Sequence of chain 6.C:
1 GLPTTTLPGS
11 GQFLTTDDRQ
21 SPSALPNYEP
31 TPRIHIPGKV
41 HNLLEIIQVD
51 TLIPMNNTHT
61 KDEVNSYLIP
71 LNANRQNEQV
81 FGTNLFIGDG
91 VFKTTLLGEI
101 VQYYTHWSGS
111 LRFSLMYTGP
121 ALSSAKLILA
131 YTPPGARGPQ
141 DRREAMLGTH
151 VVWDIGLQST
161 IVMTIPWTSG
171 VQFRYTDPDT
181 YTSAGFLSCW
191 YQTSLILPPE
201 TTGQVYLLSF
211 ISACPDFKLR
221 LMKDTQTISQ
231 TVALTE

Sequence of chain 6.A:
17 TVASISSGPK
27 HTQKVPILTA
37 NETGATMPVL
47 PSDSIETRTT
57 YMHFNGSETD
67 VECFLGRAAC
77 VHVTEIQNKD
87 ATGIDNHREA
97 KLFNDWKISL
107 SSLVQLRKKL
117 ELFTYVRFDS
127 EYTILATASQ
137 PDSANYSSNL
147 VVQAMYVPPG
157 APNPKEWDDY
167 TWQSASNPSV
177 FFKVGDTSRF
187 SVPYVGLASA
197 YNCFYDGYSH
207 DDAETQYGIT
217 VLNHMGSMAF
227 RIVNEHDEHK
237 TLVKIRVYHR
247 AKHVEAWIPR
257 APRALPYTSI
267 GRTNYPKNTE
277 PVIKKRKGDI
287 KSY

This protein binds this small molecule.
Small molecule (SMILES): Cc1cc(CCCCCCCOc2ccc(C3=N[C@@H](C)CO3)cc2)on1

Binding-site contacts:
Ligand atom C3 contacts residue PRO174 of chain 6.A at 3.8 Å (hydrophobic).
Ligand atom C1C contacts residue TYR152 of chain 6.A at 4.0 Å (hydrophobic).
Ligand atom C4 contacts residue TYR152 of chain 6.A at 3.9 Å (hydrophobic).
Ligand atom N2 contacts residue ALA24 of chain 6.C at 3.4 Å.
Ligand atom C5B contacts residue LEU106 of chain 6.A at 3.7 Å (hydrophobic).
Ligand atom N2 contacts residue PRO174 of chain 6.A at 3.9 Å.
Ligand atom O1 contacts residue VAL188 of chain 6.A at 3.8 Å.
Ligand atom C31 contacts residue PRO174 of chain 6.A at 3.4 Å (hydrophobic).
Ligand atom C6B contacts residue TYR197 of chain 6.A at 3.6 Å (hydrophobic).
Ligand atom C7C contacts residue TYR197 of chain 6.A at 3.8 Å (hydrophobic).
Ligand atom C3C contacts residue VAL188 of chain 6.A at 3.3 Å (hydrophobic).
Ligand atom O1 contacts residue ALA24 of chain 6.C at 3.6 Å.
Ligand atom C5C contacts residue ILE104 of chain 6.A at 3.6 Å (hydrophobic).
Ligand atom C4C contacts residue TYR152 of chain 6.A at 3.8 Å (hydrophobic).
Ligand atom C4 contacts residue PHE186 of chain 6.A at 3.6 Å (hydrophobic).
Ligand atom N2 contacts residue PHE186 of chain 6.A at 3.7 Å.
Ligand atom C6C contacts residue VAL191 of chain 6.A at 3.2 Å (hydrophobic).
Ligand atom O1B contacts residue TYR128 of chain 6.A at 3.9 Å.
Ligand atom O1B contacts residue MET221 of chain 6.A at 3.4 Å.
Ligand atom C4C contacts residue ILE104 of chain 6.A at 3.7 Å (hydrophobic).
Ligand atom O1 contacts residue TYR152 of chain 6.A at 3.9 Å.
Ligand atom C5 contacts residue PHE186 of chain 6.A at 3.5 Å (hydrophobic).
Ligand atom O1 contacts residue PHE186 of chain 6.A at 3.5 Å.
Ligand atom C2C contacts residue VAL188 of chain 6.A at 3.2 Å (hydrophobic).
Ligand atom C3 contacts residue PHE186 of chain 6.A at 3.8 Å (hydrophobic).
Ligand atom C5C contacts residue TYR128 of chain 6.A at 3.5 Å (hydrophobic).
Ligand atom C5 contacts residue TYR152 of chain 6.A at 3.8 Å (hydrophobic).
Ligand atom C3C contacts residue TYR128 of chain 6.A at 3.9 Å (hydrophobic).
Ligand atom C3B contacts residue MET221 of chain 6.A at 4.0 Å (hydrophobic).
Ligand atom C4 contacts residue MET224 of chain 6.A at 3.8 Å (hydrophobic).
Ligand atom C31 contacts residue SER175 of chain 6.A at 3.6 Å.
Ligand atom C1B contacts residue MET221 of chain 6.A at 4.0 Å (hydrophobic).
Ligand atom C5B contacts residue TYR197 of chain 6.A at 3.7 Å (hydrophobic).
Ligand atom C2B contacts residue MET221 of chain 6.A at 3.6 Å (hydrophobic).
Ligand atom C31 contacts residue ALA150 of chain 6.A at 3.5 Å (hydrophobic).
Ligand atom C6C contacts residue MET221 of chain 6.A at 3.7 Å (hydrophobic).
Ligand atom O1B contacts residue ILE104 of chain 6.A at 3.8 Å.
Ligand atom CM1 contacts residue SER107 of chain 6.A at 3.6 Å.
Ligand atom C31 contacts residue VAL176 of chain 6.A at 3.3 Å (hydrophobic).
Ligand atom C7C contacts residue TYR128 of chain 6.A at 3.6 Å (hydrophobic).